The small molecule below binds the protein below.
Small molecule (SMILES): CC(C)CCC[C@@H](C)[C@H]1CC[C@H]2[C@@H]3CC=C4C[C@@H](O)CC[C@]4(C)[C@H]3CC[C@]12C

Binding-site contacts:
Ligand atom C13 contacts residue PHE479 of chain 1.B at 4.4 Å (hydrophobic).
Ligand atom C2 contacts residue PHE479 of chain 1.B at 4.5 Å (hydrophobic).
Ligand atom C19 contacts residue THR545 of chain 1.B at 3.7 Å.
Ligand atom C1 contacts residue ILE482 of chain 1.B at 4.1 Å (hydrophobic).
Ligand atom C21 contacts residue TRP486 of chain 1.B at 3.9 Å (hydrophobic).
Ligand atom C19 contacts residue ILE482 of chain 1.B at 3.7 Å (hydrophobic).
Ligand atom C2 contacts residue THR478 of chain 1.B at 4.2 Å.
Ligand atom C21 contacts residue LEU483 of chain 1.B at 2.6 Å (hydrophobic).
Ligand atom C24 contacts residue LEU483 of chain 1.B at 4.1 Å (hydrophobic).
Ligand atom C9 contacts residue PHE479 of chain 1.B at 3.7 Å (hydrophobic).
Ligand atom C18 contacts residue THR545 of chain 1.B at 4.3 Å.
Ligand atom C18 contacts residue TRP486 of chain 1.B at 3.9 Å (hydrophobic).
Ligand atom C11 contacts residue PHE479 of chain 1.B at 3.4 Å (hydrophobic).
Ligand atom C24 contacts residue TRP486 of chain 1.B at 3.9 Å (hydrophobic).
Ligand atom C12 contacts residue LEU483 of chain 1.B at 4.2 Å (hydrophobic).
Ligand atom C20 contacts residue TRP486 of chain 1.B at 4.1 Å (hydrophobic).
Ligand atom C10 contacts residue PHE479 of chain 1.B at 4.4 Å (hydrophobic).
Ligand atom C11 contacts residue ILE482 of chain 1.B at 4.0 Å (hydrophobic).
Ligand atom C23 contacts residue TRP486 of chain 1.B at 3.9 Å (hydrophobic).
Ligand atom C12 contacts residue PHE479 of chain 1.B at 3.2 Å (hydrophobic).
Ligand atom C26 contacts residue TRP486 of chain 1.B at 4.4 Å (hydrophobic).
Ligand atom C20 contacts residue LEU483 of chain 1.B at 4.0 Å (hydrophobic).
Ligand atom C1 contacts residue PHE479 of chain 1.B at 3.8 Å (hydrophobic).
Ligand atom C2 contacts residue ILE482 of chain 1.B at 4.3 Å (hydrophobic).

Sequence of chain 1.B:
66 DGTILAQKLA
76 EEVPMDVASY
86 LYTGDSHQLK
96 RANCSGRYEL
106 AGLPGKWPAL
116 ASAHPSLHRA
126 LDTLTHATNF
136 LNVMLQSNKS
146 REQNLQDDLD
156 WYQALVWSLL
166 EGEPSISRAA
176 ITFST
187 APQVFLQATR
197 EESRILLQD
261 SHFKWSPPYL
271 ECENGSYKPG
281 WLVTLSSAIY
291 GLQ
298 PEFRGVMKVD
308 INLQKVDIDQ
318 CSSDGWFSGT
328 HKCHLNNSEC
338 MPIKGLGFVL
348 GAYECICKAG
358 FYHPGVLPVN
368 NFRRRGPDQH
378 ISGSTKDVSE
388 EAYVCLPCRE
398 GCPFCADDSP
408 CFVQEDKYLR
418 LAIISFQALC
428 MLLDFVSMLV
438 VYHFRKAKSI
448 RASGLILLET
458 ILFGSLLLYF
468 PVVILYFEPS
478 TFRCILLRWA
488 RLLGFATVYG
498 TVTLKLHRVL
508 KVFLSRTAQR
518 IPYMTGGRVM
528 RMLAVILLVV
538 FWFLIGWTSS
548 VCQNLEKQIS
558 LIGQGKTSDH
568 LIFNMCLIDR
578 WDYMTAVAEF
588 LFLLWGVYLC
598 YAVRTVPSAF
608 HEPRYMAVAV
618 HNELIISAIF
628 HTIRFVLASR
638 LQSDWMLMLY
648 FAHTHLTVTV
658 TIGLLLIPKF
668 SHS